Sequence of chain 2.G:
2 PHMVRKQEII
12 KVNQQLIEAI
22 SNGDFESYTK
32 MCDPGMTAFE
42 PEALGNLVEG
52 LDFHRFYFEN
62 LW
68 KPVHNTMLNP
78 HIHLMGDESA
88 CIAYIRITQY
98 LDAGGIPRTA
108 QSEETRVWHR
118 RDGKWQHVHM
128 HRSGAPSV

Binding-site contacts:
Ligand atom CL1 contacts residue ARG93 of chain 2.G at 3.2 Å.
Ligand atom O2 contacts residue PHE54 of chain 2.G at 3.8 Å.
Ligand atom O contacts residue TYR29 of chain 2.G at 2.9 Å (h-bond).
Ligand atom C10 contacts residue ARG129 of chain 2.G at 3.7 Å.
Ligand atom C12 contacts residue TYR58 of chain 2.G at 4.0 Å (hydrophobic).
Ligand atom C contacts residue ARG129 of chain 2.G at 4.0 Å.
Ligand atom C4 contacts residue ILE21 of chain 2.G at 3.3 Å (hydrophobic).
Ligand atom O2 contacts residue TYR58 of chain 2.G at 3.4 Å.
Ligand atom C contacts residue ARG113 of chain 2.G at 3.2 Å.
Ligand atom C13 contacts residue HIS55 of chain 2.G at 3.2 Å.
Ligand atom N contacts residue ILE21 of chain 2.G at 3.5 Å.
Ligand atom C12 contacts residue HIS55 of chain 2.G at 3.4 Å.
Ligand atom C9 contacts residue ILE21 of chain 2.G at 3.5 Å (hydrophobic).
Ligand atom C11 contacts residue TYR58 of chain 2.G at 3.8 Å (hydrophobic).
Ligand atom C13 contacts residue GLU41 of chain 2.G at 3.6 Å.
Ligand atom C1 contacts residue ILE21 of chain 2.G at 3.5 Å (hydrophobic).
Ligand atom C11 contacts residue GLU41 of chain 2.G at 3.6 Å.
Ligand atom CL contacts residue PHE59 of chain 2.G at 4.0 Å.
Ligand atom O1 contacts residue MET127 of chain 2.G at 3.3 Å.
Ligand atom CL1 contacts residue ARG129 of chain 2.G at 3.8 Å.
Ligand atom O contacts residue ILE21 of chain 2.G at 3.9 Å.
Ligand atom C contacts residue MET127 of chain 2.G at 3.5 Å (hydrophobic).
Ligand atom C7 contacts residue SER134 of chain 2.G at 3.5 Å.
Ligand atom O2 contacts residue HIS55 of chain 2.G at 2.8 Å (h-bond).
Ligand atom O contacts residue ARG113 of chain 2.G at 2.7 Å (salt-bridge).
Ligand atom C contacts residue TYR29 of chain 2.G at 3.5 Å (hydrophobic).
Ligand atom C8 contacts residue SER134 of chain 2.G at 3.6 Å.
Ligand atom C11 contacts residue ARG129 of chain 2.G at 3.8 Å.
Ligand atom O1 contacts residue ARG129 of chain 2.G at 3.2 Å (salt-bridge).
Ligand atom C6 contacts residue SER134 of chain 2.G at 3.7 Å.
Ligand atom O2 contacts residue GLU41 of chain 2.G at 2.5 Å (salt-bridge).
Ligand atom C contacts residue ILE21 of chain 2.G at 3.7 Å (hydrophobic).
Ligand atom C9 contacts residue SER134 of chain 2.G at 3.9 Å.
Ligand atom C12 contacts residue GLU41 of chain 2.G at 3.2 Å.
Ligand atom O contacts residue MET127 of chain 2.G at 3.1 Å (h-bond).
Ligand atom C2 contacts residue ARG129 of chain 2.G at 3.9 Å.
Ligand atom C5 contacts residue ILE21 of chain 2.G at 3.8 Å (hydrophobic).
Ligand atom O1 contacts residue ARG113 of chain 2.G at 2.8 Å (salt-bridge).
Ligand atom C3 contacts residue ARG129 of chain 2.G at 3.9 Å.
Ligand atom C1 contacts residue TYR29 of chain 2.G at 3.3 Å (hydrophobic).

A protein and the small-molecule ligand that binds it are described below.
Small molecule (SMILES): O=C(O)Cc1cc(O)ccc1Nc1c(Cl)cccc1Cl